Binding-site contacts:
Ligand atom N2 contacts residue ASN279 of chain 1.C at 2.9 Å (h-bond).
Ligand atom C2 contacts residue GLU278 of chain 1.C at 3.9 Å.
Ligand atom O7 contacts residue ASN277 of chain 1.C at 3.8 Å.
Ligand atom C1 contacts residue ASN279 of chain 1.C at 1.4 Å.
Ligand atom C8 contacts residue ASN277 of chain 1.C at 3.4 Å.
Ligand atom C2 contacts residue ASN279 of chain 1.C at 2.5 Å.
Ligand atom C1 contacts residue GLU278 of chain 1.C at 4.0 Å.
Ligand atom C7 contacts residue ASN277 of chain 1.C at 3.7 Å.
Ligand atom O6 contacts residue ASN279 of chain 1.C at 4.0 Å.
Ligand atom C3 contacts residue ASN279 of chain 1.C at 3.8 Å.
Ligand atom C7 contacts residue ASN279 of chain 1.C at 3.4 Å.
Ligand atom C5 contacts residue ASN279 of chain 1.C at 3.7 Å.
Ligand atom O5 contacts residue ASN279 of chain 1.C at 2.4 Å (h-bond).
Ligand atom C7 contacts residue GLU278 of chain 1.C at 3.5 Å.
Ligand atom C3 contacts residue GLU278 of chain 1.C at 4.4 Å.
Ligand atom O7 contacts residue ASN279 of chain 1.C at 3.4 Å (h-bond).
Ligand atom C8 contacts residue ASN279 of chain 1.C at 4.5 Å.
Ligand atom N2 contacts residue GLU278 of chain 1.C at 2.9 Å (salt-bridge).
Ligand atom C8 contacts residue GLU278 of chain 1.C at 3.3 Å.
Ligand atom C4 contacts residue ASN279 of chain 1.C at 4.2 Å.

A protein and the small-molecule ligand that binds it are described below.
Small molecule (SMILES): CC(=O)N[C@@H]1[C@@H](O)[C@H](O)[C@@H](CO)O[C@H]1O

Sequence of chain 1.C:
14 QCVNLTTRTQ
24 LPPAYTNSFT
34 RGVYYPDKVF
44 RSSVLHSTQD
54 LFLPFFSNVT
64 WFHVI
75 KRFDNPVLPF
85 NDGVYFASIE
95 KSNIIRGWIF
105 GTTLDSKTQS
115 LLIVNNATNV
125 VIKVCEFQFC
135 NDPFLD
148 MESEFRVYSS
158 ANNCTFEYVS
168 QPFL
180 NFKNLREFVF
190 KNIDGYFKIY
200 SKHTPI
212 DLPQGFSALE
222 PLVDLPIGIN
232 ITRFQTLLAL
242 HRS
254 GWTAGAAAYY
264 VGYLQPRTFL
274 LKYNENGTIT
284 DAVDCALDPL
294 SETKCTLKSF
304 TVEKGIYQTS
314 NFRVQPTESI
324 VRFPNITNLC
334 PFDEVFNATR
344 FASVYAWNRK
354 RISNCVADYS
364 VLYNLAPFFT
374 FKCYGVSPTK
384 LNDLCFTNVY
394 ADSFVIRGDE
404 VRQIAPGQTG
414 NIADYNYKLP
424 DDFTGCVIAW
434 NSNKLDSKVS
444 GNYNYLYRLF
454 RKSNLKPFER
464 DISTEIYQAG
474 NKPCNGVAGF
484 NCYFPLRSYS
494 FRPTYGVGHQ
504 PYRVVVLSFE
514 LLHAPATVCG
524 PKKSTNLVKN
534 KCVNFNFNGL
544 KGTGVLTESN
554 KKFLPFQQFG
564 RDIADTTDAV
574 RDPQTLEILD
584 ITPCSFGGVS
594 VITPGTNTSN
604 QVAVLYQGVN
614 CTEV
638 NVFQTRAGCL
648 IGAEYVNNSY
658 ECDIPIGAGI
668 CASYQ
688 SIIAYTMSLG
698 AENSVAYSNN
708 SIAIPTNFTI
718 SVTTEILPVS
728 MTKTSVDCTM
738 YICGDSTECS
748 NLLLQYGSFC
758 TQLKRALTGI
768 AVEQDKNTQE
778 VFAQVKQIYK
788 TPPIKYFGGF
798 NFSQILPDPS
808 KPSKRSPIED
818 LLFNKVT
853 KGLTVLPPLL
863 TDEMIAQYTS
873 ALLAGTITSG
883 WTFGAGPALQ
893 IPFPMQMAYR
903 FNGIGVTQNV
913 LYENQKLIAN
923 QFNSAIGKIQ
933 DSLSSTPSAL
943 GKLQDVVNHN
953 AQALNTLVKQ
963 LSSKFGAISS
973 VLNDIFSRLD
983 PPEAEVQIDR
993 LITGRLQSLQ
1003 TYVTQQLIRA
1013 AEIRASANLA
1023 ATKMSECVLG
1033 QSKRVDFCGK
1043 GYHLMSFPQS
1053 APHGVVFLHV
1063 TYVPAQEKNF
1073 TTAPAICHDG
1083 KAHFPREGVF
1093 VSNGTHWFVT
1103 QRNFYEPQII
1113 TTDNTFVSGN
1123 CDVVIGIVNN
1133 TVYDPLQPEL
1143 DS